Binding-site contacts:
Ligand atom C contacts residue LYS98 of chain 1.A at 3.8 Å.
Ligand atom N contacts residue SER32 of chain 1.A at 2.8 Å (h-bond).
Ligand atom O contacts residue TRP101 of chain 1.A at 3.9 Å.
Ligand atom CA contacts residue LYS98 of chain 1.A at 3.4 Å.
Ligand atom OXT contacts residue LYS98 of chain 1.A at 3.2 Å (salt-bridge).
Ligand atom C contacts residue TRP101 of chain 1.A at 4.3 Å (hydrophobic).
Ligand atom C contacts residue SER32 of chain 1.A at 4.1 Å.
Ligand atom O contacts residue GLN39 of chain 1.A at 3.4 Å (h-bond).
Ligand atom N contacts residue GLN39 of chain 1.A at 3.5 Å (h-bond).
Ligand atom OXT contacts residue TRP101 of chain 1.A at 3.6 Å.
Ligand atom CA contacts residue SER32 of chain 1.A at 3.8 Å.
Ligand atom OXT contacts residue SER32 of chain 1.A at 4.2 Å.
Ligand atom C contacts residue GLN39 of chain 1.A at 4.4 Å.

The protein below binds the small molecule below.
Small molecule (SMILES): NCC(=O)O

Sequence of chain 1.A:
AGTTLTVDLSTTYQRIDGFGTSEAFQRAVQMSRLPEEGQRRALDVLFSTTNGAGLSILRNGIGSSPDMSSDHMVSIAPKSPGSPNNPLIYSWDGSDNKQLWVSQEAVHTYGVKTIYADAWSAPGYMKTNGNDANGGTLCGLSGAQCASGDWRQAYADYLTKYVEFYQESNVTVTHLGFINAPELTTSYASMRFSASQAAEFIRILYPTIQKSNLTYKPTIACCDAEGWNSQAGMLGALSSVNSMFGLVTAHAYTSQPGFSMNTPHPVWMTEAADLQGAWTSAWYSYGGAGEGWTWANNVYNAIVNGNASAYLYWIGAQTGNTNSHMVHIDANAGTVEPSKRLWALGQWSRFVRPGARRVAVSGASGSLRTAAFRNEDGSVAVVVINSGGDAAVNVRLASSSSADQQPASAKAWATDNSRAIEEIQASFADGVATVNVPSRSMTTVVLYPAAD